A protein and the small-molecule ligand that binds it are described below.
Small molecule (SMILES): CC(=O)N[C@H]1[C@H](O[C@H]2[C@H](O)[C@@H](NC(C)=O)CO[C@@H]2CO)O[C@H](CO)[C@@H](O)[C@@H]1O

Sequence of chain 1.A:
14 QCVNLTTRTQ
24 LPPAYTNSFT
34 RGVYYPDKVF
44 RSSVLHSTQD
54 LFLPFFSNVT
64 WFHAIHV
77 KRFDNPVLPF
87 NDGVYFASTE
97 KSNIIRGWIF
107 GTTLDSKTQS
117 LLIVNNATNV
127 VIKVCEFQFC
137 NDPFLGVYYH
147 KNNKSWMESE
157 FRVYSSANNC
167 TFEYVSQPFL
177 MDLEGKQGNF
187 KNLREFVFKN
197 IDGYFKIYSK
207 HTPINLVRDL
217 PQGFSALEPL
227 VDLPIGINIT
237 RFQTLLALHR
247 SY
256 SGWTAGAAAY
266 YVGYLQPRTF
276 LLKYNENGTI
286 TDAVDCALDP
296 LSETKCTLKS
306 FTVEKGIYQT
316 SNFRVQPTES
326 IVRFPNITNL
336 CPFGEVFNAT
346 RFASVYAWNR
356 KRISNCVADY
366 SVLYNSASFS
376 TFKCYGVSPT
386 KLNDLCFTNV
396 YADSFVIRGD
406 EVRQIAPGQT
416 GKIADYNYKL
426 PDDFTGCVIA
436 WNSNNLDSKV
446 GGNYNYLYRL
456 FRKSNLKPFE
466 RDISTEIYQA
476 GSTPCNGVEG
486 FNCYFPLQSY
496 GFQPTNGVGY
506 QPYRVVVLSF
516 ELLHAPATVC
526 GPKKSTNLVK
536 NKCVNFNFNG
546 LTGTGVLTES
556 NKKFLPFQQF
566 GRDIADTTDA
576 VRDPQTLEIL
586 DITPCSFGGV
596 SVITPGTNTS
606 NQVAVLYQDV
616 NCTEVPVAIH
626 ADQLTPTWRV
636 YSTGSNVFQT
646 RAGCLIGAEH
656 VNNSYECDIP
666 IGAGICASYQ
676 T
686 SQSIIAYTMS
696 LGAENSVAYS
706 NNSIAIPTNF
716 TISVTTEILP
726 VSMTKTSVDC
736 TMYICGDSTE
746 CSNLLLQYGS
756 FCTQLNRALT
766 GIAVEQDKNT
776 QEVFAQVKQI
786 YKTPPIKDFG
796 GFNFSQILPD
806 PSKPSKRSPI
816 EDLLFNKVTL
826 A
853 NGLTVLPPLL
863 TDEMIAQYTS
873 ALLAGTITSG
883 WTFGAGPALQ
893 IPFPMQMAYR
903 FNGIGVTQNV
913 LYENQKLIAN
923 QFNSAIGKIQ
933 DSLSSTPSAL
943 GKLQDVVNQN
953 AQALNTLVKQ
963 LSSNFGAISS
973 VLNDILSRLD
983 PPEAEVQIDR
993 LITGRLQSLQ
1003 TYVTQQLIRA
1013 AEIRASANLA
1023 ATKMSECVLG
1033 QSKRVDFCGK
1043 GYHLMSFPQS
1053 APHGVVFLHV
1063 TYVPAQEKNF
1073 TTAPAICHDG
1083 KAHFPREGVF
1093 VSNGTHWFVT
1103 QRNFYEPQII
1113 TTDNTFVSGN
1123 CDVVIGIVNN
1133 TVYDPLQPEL

Sequence of chain 1.B:
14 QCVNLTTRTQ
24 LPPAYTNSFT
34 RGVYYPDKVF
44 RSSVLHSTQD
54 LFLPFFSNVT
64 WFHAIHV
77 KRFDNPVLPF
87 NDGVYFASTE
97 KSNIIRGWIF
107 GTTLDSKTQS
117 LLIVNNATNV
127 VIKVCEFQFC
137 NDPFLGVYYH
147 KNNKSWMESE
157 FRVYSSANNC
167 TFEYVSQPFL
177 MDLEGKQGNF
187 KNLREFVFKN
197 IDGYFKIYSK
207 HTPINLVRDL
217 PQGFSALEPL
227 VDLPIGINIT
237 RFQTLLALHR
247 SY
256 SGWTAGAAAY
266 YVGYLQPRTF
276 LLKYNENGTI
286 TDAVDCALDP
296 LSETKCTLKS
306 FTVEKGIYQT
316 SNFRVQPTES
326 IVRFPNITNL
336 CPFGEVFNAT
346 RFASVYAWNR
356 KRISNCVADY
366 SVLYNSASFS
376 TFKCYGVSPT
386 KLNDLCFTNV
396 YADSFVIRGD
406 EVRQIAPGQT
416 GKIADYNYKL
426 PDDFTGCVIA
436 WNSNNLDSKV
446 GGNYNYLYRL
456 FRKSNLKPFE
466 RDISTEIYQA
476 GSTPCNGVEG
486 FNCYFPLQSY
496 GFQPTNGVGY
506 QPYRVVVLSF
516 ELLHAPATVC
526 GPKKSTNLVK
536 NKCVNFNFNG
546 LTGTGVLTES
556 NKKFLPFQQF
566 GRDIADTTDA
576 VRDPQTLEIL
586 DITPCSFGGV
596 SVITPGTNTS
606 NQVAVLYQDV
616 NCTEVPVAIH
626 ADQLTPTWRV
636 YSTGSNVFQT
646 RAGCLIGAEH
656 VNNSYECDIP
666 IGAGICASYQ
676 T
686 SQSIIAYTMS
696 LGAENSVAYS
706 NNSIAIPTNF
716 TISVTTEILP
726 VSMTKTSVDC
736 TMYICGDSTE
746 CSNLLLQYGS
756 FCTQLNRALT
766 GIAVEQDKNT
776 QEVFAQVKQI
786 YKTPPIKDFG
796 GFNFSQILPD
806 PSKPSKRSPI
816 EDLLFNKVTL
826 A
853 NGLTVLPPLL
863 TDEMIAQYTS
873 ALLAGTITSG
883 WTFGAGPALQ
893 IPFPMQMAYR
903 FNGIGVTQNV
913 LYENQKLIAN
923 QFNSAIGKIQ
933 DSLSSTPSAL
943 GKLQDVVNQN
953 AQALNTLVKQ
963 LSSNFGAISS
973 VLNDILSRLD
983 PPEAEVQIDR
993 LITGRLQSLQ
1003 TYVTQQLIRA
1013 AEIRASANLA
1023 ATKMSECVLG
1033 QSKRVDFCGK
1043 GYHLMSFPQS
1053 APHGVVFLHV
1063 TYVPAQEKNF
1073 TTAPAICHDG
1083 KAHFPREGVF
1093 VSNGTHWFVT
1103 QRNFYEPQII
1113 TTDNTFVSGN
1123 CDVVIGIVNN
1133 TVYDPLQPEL

Binding-site contacts:
Ligand atom O5 contacts residue THR108 of chain 1.A at 4.3 Å.
Ligand atom C5 contacts residue ASN234 of chain 1.A at 3.6 Å.
Ligand atom O3 contacts residue SER459 of chain 1.B at 4.1 Å.
Ligand atom O6 contacts residue THR108 of chain 1.A at 3.4 Å.
Ligand atom O6 contacts residue THR236 of chain 1.A at 4.2 Å.
Ligand atom C8 contacts residue ASN234 of chain 1.A at 4.2 Å.
Ligand atom C6 contacts residue THR236 of chain 1.A at 3.6 Å.
Ligand atom C4 contacts residue ASN234 of chain 1.A at 4.1 Å.
Ligand atom C2 contacts residue ASN234 of chain 1.A at 2.4 Å.
Ligand atom C8 contacts residue LYS462 of chain 1.B at 3.8 Å.
Ligand atom C3 contacts residue ASN234 of chain 1.A at 3.7 Å.
Ligand atom C7 contacts residue ASN460 of chain 1.B at 4.4 Å.
Ligand atom O5 contacts residue ASN234 of chain 1.A at 2.3 Å (h-bond).
Ligand atom N2 contacts residue ASN234 of chain 1.A at 3.0 Å (h-bond).
Ligand atom C6 contacts residue SER459 of chain 1.B at 4.3 Å.
Ligand atom C8 contacts residue THR236 of chain 1.A at 4.2 Å.
Ligand atom C7 contacts residue LYS462 of chain 1.B at 3.7 Å.
Ligand atom C1 contacts residue ASN234 of chain 1.A at 1.4 Å.
Ligand atom O7 contacts residue GLU465 of chain 1.B at 4.2 Å.
Ligand atom O7 contacts residue ASN460 of chain 1.B at 3.5 Å (h-bond).
Ligand atom O6 contacts residue LYS458 of chain 1.B at 4.2 Å.
Ligand atom O7 contacts residue LEU461 of chain 1.B at 4.5 Å.
Ligand atom N2 contacts residue GLU465 of chain 1.B at 4.2 Å.
Ligand atom C7 contacts residue GLU465 of chain 1.B at 4.4 Å.
Ligand atom N2 contacts residue SER459 of chain 1.B at 4.2 Å.
Ligand atom C6 contacts residue THR108 of chain 1.A at 3.6 Å.
Ligand atom O7 contacts residue LYS462 of chain 1.B at 3.1 Å.
Ligand atom C7 contacts residue ASN234 of chain 1.A at 3.8 Å.